Binding-site contacts:
Ligand atom C1 contacts residue SER151 of chain 1.F at 4.1 Å.
Ligand atom C3 contacts residue ASN154 of chain 1.F at 3.7 Å.
Ligand atom C5 contacts residue ALA147 of chain 1.F at 4.4 Å (hydrophobic).
Ligand atom O5 contacts residue SER151 of chain 1.F at 3.9 Å.
Ligand atom C8 contacts residue ASN154 of chain 1.F at 4.4 Å.
Ligand atom C2 contacts residue ASN154 of chain 1.F at 2.4 Å.
Ligand atom C1 contacts residue GLU150 of chain 1.F at 3.7 Å.
Ligand atom C1 contacts residue THR156 of chain 1.F at 3.5 Å.
Ligand atom O6 contacts residue GLU150 of chain 1.F at 3.7 Å.
Ligand atom C6 contacts residue ALA147 of chain 1.F at 3.7 Å (hydrophobic).
Ligand atom O5 contacts residue THR156 of chain 1.F at 4.4 Å.
Ligand atom N2 contacts residue ASN154 of chain 1.F at 2.9 Å (h-bond).
Ligand atom C6 contacts residue GLU150 of chain 1.F at 3.9 Å.
Ligand atom O5 contacts residue ASN154 of chain 1.F at 2.3 Å (h-bond).
Ligand atom C1 contacts residue ASN154 of chain 1.F at 1.4 Å.
Ligand atom C2 contacts residue THR156 of chain 1.F at 4.3 Å.
Ligand atom C7 contacts residue ASN154 of chain 1.F at 3.2 Å.
Ligand atom C5 contacts residue ASN154 of chain 1.F at 3.7 Å.
Ligand atom C4 contacts residue ASN154 of chain 1.F at 4.2 Å.
Ligand atom N2 contacts residue THR156 of chain 1.F at 3.9 Å.
Ligand atom O5 contacts residue GLU150 of chain 1.F at 3.4 Å (salt-bridge).
Ligand atom C7 contacts residue THR156 of chain 1.F at 4.4 Å.
Ligand atom O7 contacts residue ASN154 of chain 1.F at 3.1 Å (h-bond).
Ligand atom C8 contacts residue THR156 of chain 1.F at 4.2 Å.

The small molecule below binds the protein below.
Small molecule (SMILES): CC(=O)N[C@@H]1[C@@H](O)[C@H](O)[C@@H](CO)O[C@H]1O

Sequence of chain 1.F:
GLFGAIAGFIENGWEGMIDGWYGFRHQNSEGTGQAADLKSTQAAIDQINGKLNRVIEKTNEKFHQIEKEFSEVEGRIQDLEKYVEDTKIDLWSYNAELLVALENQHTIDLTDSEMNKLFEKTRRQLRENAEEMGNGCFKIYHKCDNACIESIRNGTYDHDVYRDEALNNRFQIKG